Sequence of chain 8.OA:
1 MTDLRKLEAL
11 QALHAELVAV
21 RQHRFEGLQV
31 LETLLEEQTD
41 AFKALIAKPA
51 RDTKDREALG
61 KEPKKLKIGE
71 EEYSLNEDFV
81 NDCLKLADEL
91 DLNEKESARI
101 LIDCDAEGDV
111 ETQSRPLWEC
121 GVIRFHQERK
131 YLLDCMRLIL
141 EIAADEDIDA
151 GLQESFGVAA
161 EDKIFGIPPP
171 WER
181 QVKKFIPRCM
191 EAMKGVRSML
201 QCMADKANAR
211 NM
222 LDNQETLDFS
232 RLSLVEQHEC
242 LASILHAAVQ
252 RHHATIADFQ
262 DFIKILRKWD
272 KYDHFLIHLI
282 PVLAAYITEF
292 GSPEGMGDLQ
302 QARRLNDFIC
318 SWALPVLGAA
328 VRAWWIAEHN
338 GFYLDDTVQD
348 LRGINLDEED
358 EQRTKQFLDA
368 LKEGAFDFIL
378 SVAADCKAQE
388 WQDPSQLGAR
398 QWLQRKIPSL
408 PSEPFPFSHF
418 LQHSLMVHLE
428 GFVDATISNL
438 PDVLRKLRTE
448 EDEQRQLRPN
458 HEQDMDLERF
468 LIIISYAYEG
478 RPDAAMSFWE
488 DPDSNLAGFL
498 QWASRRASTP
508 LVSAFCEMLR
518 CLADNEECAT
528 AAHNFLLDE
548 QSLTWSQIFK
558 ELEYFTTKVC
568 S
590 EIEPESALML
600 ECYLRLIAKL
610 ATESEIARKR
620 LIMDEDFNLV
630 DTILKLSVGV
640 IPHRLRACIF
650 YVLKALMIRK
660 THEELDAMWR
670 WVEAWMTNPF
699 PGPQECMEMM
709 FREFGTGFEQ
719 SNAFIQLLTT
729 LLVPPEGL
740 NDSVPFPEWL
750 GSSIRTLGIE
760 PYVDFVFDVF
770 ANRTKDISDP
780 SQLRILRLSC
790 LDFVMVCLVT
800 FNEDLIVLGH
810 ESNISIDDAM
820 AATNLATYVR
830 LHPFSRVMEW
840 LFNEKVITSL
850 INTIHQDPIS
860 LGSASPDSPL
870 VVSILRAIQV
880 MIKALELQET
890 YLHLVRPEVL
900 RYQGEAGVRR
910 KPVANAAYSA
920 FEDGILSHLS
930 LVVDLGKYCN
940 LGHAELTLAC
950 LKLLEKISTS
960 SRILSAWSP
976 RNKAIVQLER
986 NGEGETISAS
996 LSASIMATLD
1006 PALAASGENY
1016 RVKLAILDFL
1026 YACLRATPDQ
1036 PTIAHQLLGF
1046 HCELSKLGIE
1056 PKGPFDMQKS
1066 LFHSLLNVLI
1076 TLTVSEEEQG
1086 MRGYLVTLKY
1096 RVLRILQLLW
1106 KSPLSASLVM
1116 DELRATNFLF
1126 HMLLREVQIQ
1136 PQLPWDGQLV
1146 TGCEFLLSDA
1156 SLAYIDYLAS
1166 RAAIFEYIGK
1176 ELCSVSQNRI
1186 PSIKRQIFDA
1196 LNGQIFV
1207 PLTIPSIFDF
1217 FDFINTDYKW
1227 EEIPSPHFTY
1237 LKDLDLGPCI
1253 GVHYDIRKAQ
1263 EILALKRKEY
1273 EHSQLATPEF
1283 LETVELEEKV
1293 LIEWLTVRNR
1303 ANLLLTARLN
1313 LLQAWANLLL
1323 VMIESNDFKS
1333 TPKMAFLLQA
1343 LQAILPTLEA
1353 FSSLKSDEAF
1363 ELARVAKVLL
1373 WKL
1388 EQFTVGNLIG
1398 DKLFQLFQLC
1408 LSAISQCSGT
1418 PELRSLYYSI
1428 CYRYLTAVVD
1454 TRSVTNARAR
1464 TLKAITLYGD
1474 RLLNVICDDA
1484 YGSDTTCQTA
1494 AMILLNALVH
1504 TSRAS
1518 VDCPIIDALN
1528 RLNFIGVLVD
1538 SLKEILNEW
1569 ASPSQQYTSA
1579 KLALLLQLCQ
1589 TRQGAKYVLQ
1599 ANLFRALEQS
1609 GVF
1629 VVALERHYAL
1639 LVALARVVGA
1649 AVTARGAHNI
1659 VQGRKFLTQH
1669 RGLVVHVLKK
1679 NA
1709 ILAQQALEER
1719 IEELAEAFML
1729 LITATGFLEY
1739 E

Binding-site contacts:
Ligand atom O contacts residue PRO438 of chain 8.OA at 4.0 Å.
Ligand atom CE1 contacts residue PRO438 of chain 8.OA at 3.8 Å (hydrophobic).
Ligand atom CB contacts residue GLY495 of chain 8.OA at 3.9 Å.
Ligand atom CE2 contacts residue ARG442 of chain 8.OA at 3.6 Å.
Ligand atom CD1 contacts residue PHE496 of chain 8.OA at 3.7 Å (hydrophobic).
Ligand atom CE1 contacts residue PHE496 of chain 8.OA at 3.6 Å (hydrophobic).
Ligand atom CZ contacts residue PHE496 of chain 8.OA at 3.9 Å (hydrophobic).
Ligand atom O contacts residue ARG442 of chain 8.OA at 4.3 Å.
Ligand atom C contacts residue ASN492 of chain 8.OA at 4.0 Å.
Ligand atom N contacts residue ASN492 of chain 8.OA at 3.3 Å (h-bond).
Ligand atom CD2 contacts residue ARG442 of chain 8.OA at 3.5 Å.
Ligand atom CD1 contacts residue ASN492 of chain 8.OA at 3.9 Å.
Ligand atom C contacts residue ARG442 of chain 8.OA at 4.4 Å.
Ligand atom CG contacts residue ASN492 of chain 8.OA at 4.3 Å.
Ligand atom CB contacts residue PHE496 of chain 8.OA at 3.9 Å (hydrophobic).
Ligand atom CA contacts residue ARG442 of chain 8.OA at 3.6 Å.
Ligand atom CA contacts residue ASN492 of chain 8.OA at 3.3 Å.
Ligand atom CE1 contacts residue ILE434 of chain 8.OA at 3.9 Å (hydrophobic).
Ligand atom CZ contacts residue PRO438 of chain 8.OA at 3.4 Å (hydrophobic).
Ligand atom CG contacts residue PHE496 of chain 8.OA at 4.0 Å (hydrophobic).
Ligand atom N contacts residue ARG442 of chain 8.OA at 4.2 Å.
Ligand atom CD1 contacts residue ILE434 of chain 8.OA at 4.1 Å (hydrophobic).
Ligand atom O contacts residue ASN492 of chain 8.OA at 4.2 Å.
Ligand atom N contacts residue SER491 of chain 8.OA at 4.1 Å.
Ligand atom CG contacts residue GLY495 of chain 8.OA at 4.4 Å.
Ligand atom CE2 contacts residue PRO438 of chain 8.OA at 3.7 Å (hydrophobic).
Ligand atom CD2 contacts residue PRO438 of chain 8.OA at 4.4 Å (hydrophobic).
Ligand atom CB contacts residue ASN492 of chain 8.OA at 3.8 Å.
Ligand atom CD1 contacts residue PRO438 of chain 8.OA at 4.4 Å (hydrophobic).

The small molecule below binds the protein below.
Small molecule (SMILES): N[C@@H](Cc1ccccc1)C(=O)NCC=O